Binding-site contacts:
Ligand atom O10 contacts residue TRP30 of chain 1.B at 3.5 Å.
Ligand atom O1 contacts residue THR29 of chain 1.B at 3.7 Å.
Ligand atom C2 contacts residue ASN24 of chain 1.B at 3.4 Å.
Ligand atom N2 contacts residue LYS26 of chain 1.B at 3.1 Å (salt-bridge).
Ligand atom N8 contacts residue GLU77 of chain 1.B at 2.4 Å (salt-bridge).
Ligand atom N1 contacts residue ASP25 of chain 1.B at 3.4 Å (salt-bridge).
Ligand atom N9 contacts residue GLU77 of chain 1.B at 2.8 Å (salt-bridge).
Ligand atom C14 contacts residue TRP30 of chain 1.B at 3.4 Å (hydrophobic).
Ligand atom N9 contacts residue TRP76 of chain 1.B at 3.4 Å.
Ligand atom C3 contacts residue ASN24 of chain 1.B at 3.2 Å.
Ligand atom N9 contacts residue TRP30 of chain 1.B at 3.5 Å.
Ligand atom C21 contacts residue TRP30 of chain 1.B at 3.7 Å (hydrophobic).
Ligand atom O1 contacts residue TRP30 of chain 1.B at 3.2 Å.
Ligand atom O1 contacts residue ASN33 of chain 1.B at 3.0 Å (h-bond).
Ligand atom P3 contacts residue ARG131 of chain 1.B at 3.4 Å.
Ligand atom C13 contacts residue TRP30 of chain 1.B at 3.4 Å (hydrophobic).
Ligand atom O10 contacts residue TRP76 of chain 1.B at 3.1 Å (h-bond).
Ligand atom C13 contacts residue TRP76 of chain 1.B at 3.6 Å (hydrophobic).
Ligand atom C1 contacts residue LYS28 of chain 1.B at 3.6 Å.
Ligand atom N7 contacts residue TRP30 of chain 1.B at 3.5 Å.
Ligand atom N2 contacts residue LYS28 of chain 1.B at 3.5 Å (salt-bridge).
Ligand atom N4 contacts residue ASN24 of chain 1.B at 3.4 Å (h-bond).
Ligand atom N1 contacts residue LYS28 of chain 1.B at 2.8 Å (salt-bridge).
Ligand atom C15 contacts residue TRP30 of chain 1.B at 3.5 Å (hydrophobic).
Ligand atom O9 contacts residue TRP30 of chain 1.B at 3.1 Å.
Ligand atom C16 contacts residue TRP30 of chain 1.B at 3.5 Å (hydrophobic).
Ligand atom C12 contacts residue GLU77 of chain 1.B at 3.2 Å.
Ligand atom O10 contacts residue MET75 of chain 1.B at 3.7 Å.
Ligand atom C1 contacts residue LYS26 of chain 1.B at 3.7 Å.
Ligand atom O18 contacts residue ARG131 of chain 1.B at 2.6 Å (salt-bridge).
Ligand atom O17 contacts residue ARG131 of chain 1.B at 3.6 Å.
Ligand atom C28 contacts residue TRP76 of chain 1.B at 3.6 Å (hydrophobic).
Ligand atom O8 contacts residue ARG131 of chain 1.B at 3.2 Å (salt-bridge).
Ligand atom C10 contacts residue ASN24 of chain 1.B at 3.7 Å.
Ligand atom N10 contacts residue TRP30 of chain 1.B at 3.5 Å.
Ligand atom C4 contacts residue ASN24 of chain 1.B at 3.6 Å.
Ligand atom N6 contacts residue TRP30 of chain 1.B at 3.4 Å.
Ligand atom C24 contacts residue TRP140 of chain 1.B at 3.7 Å (hydrophobic).
Ligand atom C11 contacts residue TRP30 of chain 1.B at 3.4 Å (hydrophobic).
Ligand atom C12 contacts residue TRP30 of chain 1.B at 3.6 Å (hydrophobic).

Sequence of chain 1.B:
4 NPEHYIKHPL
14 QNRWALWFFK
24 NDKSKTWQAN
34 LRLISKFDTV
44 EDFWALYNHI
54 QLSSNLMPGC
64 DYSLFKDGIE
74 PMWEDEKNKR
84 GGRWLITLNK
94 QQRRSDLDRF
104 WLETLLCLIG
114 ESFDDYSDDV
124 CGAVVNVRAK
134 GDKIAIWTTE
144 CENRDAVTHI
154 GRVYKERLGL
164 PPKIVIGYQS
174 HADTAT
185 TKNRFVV

A small-molecule ligand and the protein it binds are described below.
Small molecule (SMILES): Cc1cccc(Cn2c[n+]([C@@H]3O[C@H](COP(=O)(O)OP(=O)(O)OP(=O)(O)OC[C@H]4O[C@@H](n5cnc6c(=O)[nH]c(N)nc65)[C@H](O)[C@@H]4O)[C@@H](O)[C@H]3O)c3nc(N)[nH]c(=O)c32)c1